Sequence of chain 1.B:
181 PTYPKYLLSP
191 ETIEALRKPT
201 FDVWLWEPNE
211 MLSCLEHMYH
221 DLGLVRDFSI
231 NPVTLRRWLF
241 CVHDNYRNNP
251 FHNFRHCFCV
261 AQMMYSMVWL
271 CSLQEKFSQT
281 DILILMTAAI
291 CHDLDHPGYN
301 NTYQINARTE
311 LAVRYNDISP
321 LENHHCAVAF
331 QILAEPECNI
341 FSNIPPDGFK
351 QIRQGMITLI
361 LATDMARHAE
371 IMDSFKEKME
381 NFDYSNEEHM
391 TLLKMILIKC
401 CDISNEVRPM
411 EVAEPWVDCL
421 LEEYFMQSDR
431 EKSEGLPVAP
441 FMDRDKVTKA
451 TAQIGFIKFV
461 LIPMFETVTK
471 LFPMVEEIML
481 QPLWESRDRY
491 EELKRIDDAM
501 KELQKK

A small-molecule ligand and the protein it binds are described below.
Small molecule (SMILES): CC(Nc1nc2c(cnn2C2CCCC2)c(=O)[nH]1)c1ccc(Cl)cc1

Binding-site contacts:
Ligand atom N13 contacts residue LEU420 of chain 1.B at 3.2 Å.
Ligand atom N15 contacts residue GLN453 of chain 1.B at 2.9 Å (h-bond).
Ligand atom C27 contacts residue PHE456 of chain 1.B at 3.9 Å (hydrophobic).
Ligand atom C2 contacts residue TYR424 of chain 1.B at 3.7 Å (hydrophobic).
Ligand atom C12 contacts residue PHE456 of chain 1.B at 3.6 Å (hydrophobic).
Ligand atom N18 contacts residue LEU420 of chain 1.B at 3.4 Å.
Ligand atom C14 contacts residue GLN453 of chain 1.B at 3.5 Å.
Ligand atom N15 contacts residue PHE456 of chain 1.B at 3.4 Å.
Ligand atom C25 contacts residue TYR424 of chain 1.B at 3.8 Å (hydrophobic).
Ligand atom C14 contacts residue LEU420 of chain 1.B at 3.1 Å (hydrophobic).
Ligand atom C16 contacts residue GLN453 of chain 1.B at 3.7 Å.
Ligand atom C24 contacts residue PHE456 of chain 1.B at 4.0 Å (hydrophobic).
Ligand atom C11 contacts residue LEU420 of chain 1.B at 3.7 Å (hydrophobic).
Ligand atom N18 contacts residue ALA452 of chain 1.B at 3.6 Å.
Ligand atom C5 contacts residue TYR424 of chain 1.B at 3.5 Å (hydrophobic).
Ligand atom C3 contacts residue LEU420 of chain 1.B at 4.0 Å (hydrophobic).
Ligand atom C25 contacts residue PHE441 of chain 1.B at 3.6 Å (hydrophobic).
Ligand atom O17 contacts residue GLN453 of chain 1.B at 3.3 Å (h-bond).
Ligand atom O17 contacts residue PHE456 of chain 1.B at 3.7 Å.
Ligand atom C1 contacts residue MET365 of chain 1.B at 3.6 Å (hydrophobic).
Ligand atom N18 contacts residue GLN453 of chain 1.B at 3.3 Å (h-bond).
Ligand atom C29 contacts residue ALA452 of chain 1.B at 3.8 Å (hydrophobic).
Ligand atom C28 contacts residue PHE456 of chain 1.B at 3.7 Å (hydrophobic).
Ligand atom C4 contacts residue MET365 of chain 1.B at 3.9 Å (hydrophobic).
Ligand atom C10 contacts residue ILE403 of chain 1.B at 4.0 Å (hydrophobic).
Ligand atom C14 contacts residue PHE456 of chain 1.B at 3.8 Å (hydrophobic).
Ligand atom C29 contacts residue PHE456 of chain 1.B at 3.7 Å (hydrophobic).
Ligand atom C19 contacts residue TYR424 of chain 1.B at 3.9 Å (hydrophobic).
Ligand atom C16 contacts residue PHE456 of chain 1.B at 3.4 Å (hydrophobic).
Ligand atom C3 contacts residue TYR424 of chain 1.B at 3.6 Å (hydrophobic).
Ligand atom C19 contacts residue LEU420 of chain 1.B at 3.7 Å (hydrophobic).
Ligand atom C11 contacts residue PHE456 of chain 1.B at 3.8 Å (hydrophobic).
Ligand atom C20 contacts residue ALA452 of chain 1.B at 3.8 Å (hydrophobic).
Ligand atom N9 contacts residue PHE251 of chain 1.B at 4.0 Å.
Ligand atom C24 contacts residue PHE441 of chain 1.B at 4.0 Å (hydrophobic).
Ligand atom C4 contacts residue TYR424 of chain 1.B at 4.0 Å (hydrophobic).
Ligand atom N18 contacts residue PHE456 of chain 1.B at 3.9 Å.
Ligand atom C26 contacts residue PHE441 of chain 1.B at 3.6 Å (hydrophobic).
Ligand atom N15 contacts residue LEU420 of chain 1.B at 3.6 Å.
Ligand atom N9 contacts residue ILE403 of chain 1.B at 4.0 Å.